Sequence of chain 1.A:
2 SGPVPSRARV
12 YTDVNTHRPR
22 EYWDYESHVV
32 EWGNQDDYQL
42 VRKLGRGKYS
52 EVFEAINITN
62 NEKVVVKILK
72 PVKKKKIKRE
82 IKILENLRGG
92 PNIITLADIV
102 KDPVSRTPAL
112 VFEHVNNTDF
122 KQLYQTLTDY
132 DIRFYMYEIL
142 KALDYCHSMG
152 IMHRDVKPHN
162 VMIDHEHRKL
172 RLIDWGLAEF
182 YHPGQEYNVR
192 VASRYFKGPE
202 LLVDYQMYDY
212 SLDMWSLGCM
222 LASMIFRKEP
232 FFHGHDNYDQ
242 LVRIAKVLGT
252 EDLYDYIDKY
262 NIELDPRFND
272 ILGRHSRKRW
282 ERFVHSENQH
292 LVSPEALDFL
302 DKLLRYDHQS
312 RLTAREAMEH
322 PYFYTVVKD

A protein and the small-molecule ligand that binds it are described below.
Small molecule (SMILES): CC(=O)Nc1cc(Nc2cc(Nc3cn(C)cn3)n3ncc(C#N)c3n2)ccc1C

Binding-site contacts:
Ligand atom C9 contacts residue LYS68 of chain 1.A at 3.6 Å.
Ligand atom O10 contacts residue LYS68 of chain 1.A at 2.9 Å (salt-bridge).
Ligand atom C11 contacts residue VAL53 of chain 1.A at 3.8 Å (hydrophobic).
Ligand atom C1 contacts residue VAL53 of chain 1.A at 3.7 Å (hydrophobic).
Ligand atom N23 contacts residue ILE174 of chain 1.A at 3.7 Å.
Ligand atom C14 contacts residue MET163 of chain 1.A at 3.7 Å (hydrophobic).
Ligand atom C25 contacts residue VAL116 of chain 1.A at 3.2 Å (hydrophobic).
Ligand atom C9 contacts residue ASP175 of chain 1.A at 3.6 Å.
Ligand atom C1 contacts residue ASP175 of chain 1.A at 3.5 Å.
Ligand atom C26 contacts residue ASN118 of chain 1.A at 3.6 Å.
Ligand atom O10 contacts residue ASP175 of chain 1.A at 3.1 Å.
Ligand atom C15 contacts residue VAL116 of chain 1.A at 3.8 Å (hydrophobic).
Ligand atom N29 contacts residue VAL116 of chain 1.A at 3.5 Å (h-bond).
Ligand atom C22 contacts residue ILE174 of chain 1.A at 3.7 Å (hydrophobic).
Ligand atom C11 contacts residue LYS68 of chain 1.A at 3.8 Å.
Ligand atom N29 contacts residue GLU55 of chain 1.A at 3.4 Å (salt-bridge).
Ligand atom N23 contacts residue PHE113 of chain 1.A at 3.5 Å.
Ligand atom C15 contacts residue MET163 of chain 1.A at 3.6 Å (hydrophobic).
Ligand atom C28 contacts residue GLU55 of chain 1.A at 3.5 Å.
Ligand atom C20 contacts residue VAL116 of chain 1.A at 3.6 Å (hydrophobic).
Ligand atom N21 contacts residue VAL66 of chain 1.A at 3.5 Å.
Ligand atom C14 contacts residue LEU45 of chain 1.A at 3.7 Å (hydrophobic).
Ligand atom N18 contacts residue VAL66 of chain 1.A at 3.7 Å.
Ligand atom C19 contacts residue VAL66 of chain 1.A at 3.8 Å (hydrophobic).
Ligand atom N29 contacts residue HIS115 of chain 1.A at 3.0 Å (h-bond).
Ligand atom C22 contacts residue ILE95 of chain 1.A at 3.8 Å (hydrophobic).
Ligand atom N18 contacts residue ILE174 of chain 1.A at 3.8 Å.
Ligand atom C20 contacts residue GLU114 of chain 1.A at 3.1 Å.
Ligand atom C6 contacts residue ILE174 of chain 1.A at 3.6 Å (hydrophobic).
Ligand atom N16 contacts residue MET163 of chain 1.A at 3.7 Å.
Ligand atom N24 contacts residue VAL116 of chain 1.A at 2.7 Å (h-bond).
Ligand atom N23 contacts residue ILE95 of chain 1.A at 3.5 Å.
Ligand atom N21 contacts residue VAL116 of chain 1.A at 3.1 Å (h-bond).
Ligand atom C20 contacts residue VAL66 of chain 1.A at 3.6 Å (hydrophobic).
Ligand atom C3 contacts residue VAL53 of chain 1.A at 3.7 Å (hydrophobic).
Ligand atom N8 contacts residue ASP175 of chain 1.A at 3.1 Å (salt-bridge).
Ligand atom C2 contacts residue VAL53 of chain 1.A at 3.5 Å (hydrophobic).
Ligand atom C30 contacts residue ASN118 of chain 1.A at 3.8 Å.
Ligand atom N16 contacts residue VAL66 of chain 1.A at 3.4 Å.
Ligand atom C17 contacts residue VAL66 of chain 1.A at 3.6 Å (hydrophobic).